Sequence of chain 32.F:
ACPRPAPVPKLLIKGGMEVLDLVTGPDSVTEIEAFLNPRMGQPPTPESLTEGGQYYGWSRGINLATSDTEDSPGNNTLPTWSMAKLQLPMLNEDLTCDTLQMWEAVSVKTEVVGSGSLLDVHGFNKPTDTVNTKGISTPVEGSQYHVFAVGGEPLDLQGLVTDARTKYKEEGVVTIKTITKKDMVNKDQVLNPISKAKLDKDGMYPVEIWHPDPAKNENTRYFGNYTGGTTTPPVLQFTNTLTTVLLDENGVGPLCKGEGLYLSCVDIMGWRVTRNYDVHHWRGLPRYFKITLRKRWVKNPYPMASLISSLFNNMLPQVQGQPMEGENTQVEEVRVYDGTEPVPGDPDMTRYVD

Binding-site contacts:
Ligand atom O1A contacts residue GLY78 of chain 32.F at 3.7 Å.
Ligand atom C3 contacts residue GLY78 of chain 32.F at 4.2 Å.
Ligand atom C3 contacts residue GLY78 of chain 32.F at 4.0 Å.
Ligand atom C3 contacts residue VAL296 of chain 32.F at 3.5 Å (hydrophobic).
Ligand atom C4 contacts residue GLY78 of chain 32.F at 3.4 Å.
Ligand atom C10 contacts residue TYR72 of chain 32.F at 4.1 Å (hydrophobic).
Ligand atom C3 contacts residue HIS298 of chain 32.F at 4.1 Å.
Ligand atom C11 contacts residue ASP85 of chain 31.F at 3.7 Å.
Ligand atom O4 contacts residue THR291 of chain 32.F at 3.3 Å.
Ligand atom N5 contacts residue TYR72 of chain 32.F at 3.1 Å (h-bond).
Ligand atom C2 contacts residue GLY78 of chain 32.F at 4.2 Å.
Ligand atom O3 contacts residue GLY78 of chain 32.F at 3.7 Å.
Ligand atom O8 contacts residue ARG77 of chain 32.F at 3.9 Å.
Ligand atom O8 contacts residue TYR72 of chain 32.F at 4.2 Å.
Ligand atom O4 contacts residue GLY78 of chain 32.F at 3.1 Å.
Ligand atom C5 contacts residue ASN93 of chain 32.F at 4.2 Å.
Ligand atom O10 contacts residue ASN293 of chain 32.F at 3.5 Å (h-bond).
Ligand atom O1B contacts residue ARG77 of chain 32.F at 2.9 Å (salt-bridge).
Ligand atom C7 contacts residue TYR72 of chain 32.F at 4.2 Å (hydrophobic).
Ligand atom C4 contacts residue VAL296 of chain 32.F at 4.3 Å (hydrophobic).
Ligand atom O4 contacts residue HIS298 of chain 32.F at 3.1 Å (h-bond).
Ligand atom C1 contacts residue ARG77 of chain 32.F at 3.5 Å.
Ligand atom O4 contacts residue ASN80 of chain 32.F at 4.2 Å.
Ligand atom O1B contacts residue TYR72 of chain 32.F at 4.1 Å.
Ligand atom O4 contacts residue TYR72 of chain 32.F at 4.3 Å.
Ligand atom C6 contacts residue TYR72 of chain 32.F at 3.6 Å (hydrophobic).
Ligand atom C3 contacts residue ARG77 of chain 32.F at 3.9 Å.
Ligand atom C1 contacts residue TYR72 of chain 32.F at 3.8 Å (hydrophobic).
Ligand atom C6 contacts residue ASN93 of chain 32.F at 3.1 Å.
Ligand atom O4 contacts residue ILE79 of chain 32.F at 3.5 Å (h-bond).
Ligand atom O10 contacts residue THR291 of chain 32.F at 3.7 Å.
Ligand atom O1A contacts residue ARG77 of chain 32.F at 3.0 Å (salt-bridge).
Ligand atom C5 contacts residue TYR72 of chain 32.F at 3.6 Å (hydrophobic).
Ligand atom O4 contacts residue VAL296 of chain 32.F at 3.8 Å.
Ligand atom C4 contacts residue HIS298 of chain 32.F at 4.1 Å.
Ligand atom C6 contacts residue THR94 of chain 32.F at 4.2 Å.
Ligand atom C4 contacts residue TYR72 of chain 32.F at 3.5 Å (hydrophobic).
Ligand atom O6 contacts residue ASN93 of chain 32.F at 2.9 Å (h-bond).
Ligand atom O3 contacts residue ASN80 of chain 32.F at 4.0 Å.
Ligand atom O1A contacts residue TYR72 of chain 32.F at 3.2 Å.

Sequence of chain 31.F:
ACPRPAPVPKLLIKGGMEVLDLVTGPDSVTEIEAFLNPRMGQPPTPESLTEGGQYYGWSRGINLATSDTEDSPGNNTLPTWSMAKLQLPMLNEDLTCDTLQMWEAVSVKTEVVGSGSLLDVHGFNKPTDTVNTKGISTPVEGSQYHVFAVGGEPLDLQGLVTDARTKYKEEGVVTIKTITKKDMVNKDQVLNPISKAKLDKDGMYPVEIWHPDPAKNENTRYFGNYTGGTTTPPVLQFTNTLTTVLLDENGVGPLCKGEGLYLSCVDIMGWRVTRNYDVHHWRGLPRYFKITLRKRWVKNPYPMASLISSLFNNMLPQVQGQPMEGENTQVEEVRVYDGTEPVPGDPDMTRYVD

A small-molecule ligand and the protein it binds are described below.
Small molecule (SMILES): CC(=O)N[C@H]1[C@H]([C@H](O)[C@H](O)CO)O[C@@](O[C@H]2[C@@H](O)[C@@H](CO)O[C@@H](O[C@H]3[C@H](O)[C@@H](O)[C@H](O)O[C@@H]3CO)[C@@H]2O)(C(=O)O)C[C@@H]1O